Sequence of chain 1.A:
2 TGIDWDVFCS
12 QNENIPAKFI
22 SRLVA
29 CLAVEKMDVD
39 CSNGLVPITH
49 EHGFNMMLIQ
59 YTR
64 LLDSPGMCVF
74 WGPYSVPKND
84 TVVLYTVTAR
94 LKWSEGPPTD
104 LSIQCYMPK

A small-molecule ligand and the protein it binds are described below.
Small molecule (SMILES): CC(=O)N[C@@H]1[C@@H](O)[C@H](O)[C@@H](CO)O[C@H]1O

Binding-site contacts:
Ligand atom O5 contacts residue ASN82 of chain 1.A at 2.0 Å (h-bond).
Ligand atom C8 contacts residue TYR109 of chain 1.A at 3.7 Å (hydrophobic).
Ligand atom C2 contacts residue ASN82 of chain 1.A at 2.4 Å.
Ligand atom N2 contacts residue ASN82 of chain 1.A at 3.2 Å (h-bond).
Ligand atom C1 contacts residue THR84 of chain 1.A at 4.1 Å.
Ligand atom C3 contacts residue ASN82 of chain 1.A at 3.7 Å.
Ligand atom C7 contacts residue VAL85 of chain 1.A at 4.2 Å (hydrophobic).
Ligand atom C7 contacts residue TYR109 of chain 1.A at 4.1 Å (hydrophobic).
Ligand atom C5 contacts residue ASN82 of chain 1.A at 3.4 Å.
Ligand atom O6 contacts residue ASN82 of chain 1.A at 4.2 Å.
Ligand atom O5 contacts residue VAL85 of chain 1.A at 4.4 Å.
Ligand atom O7 contacts residue VAL85 of chain 1.A at 4.4 Å.
Ligand atom C6 contacts residue ASN82 of chain 1.A at 4.3 Å.
Ligand atom C1 contacts residue ASN82 of chain 1.A at 1.4 Å.
Ligand atom C7 contacts residue ASN82 of chain 1.A at 4.5 Å.
Ligand atom N2 contacts residue VAL85 of chain 1.A at 3.8 Å.
Ligand atom O7 contacts residue TYR109 of chain 1.A at 3.9 Å.
Ligand atom C8 contacts residue VAL79 of chain 1.A at 3.8 Å (hydrophobic).
Ligand atom C4 contacts residue ASN82 of chain 1.A at 3.9 Å.
Ligand atom C1 contacts residue VAL85 of chain 1.A at 4.4 Å (hydrophobic).
Ligand atom O6 contacts residue THR84 of chain 1.A at 4.1 Å.
Ligand atom C2 contacts residue VAL85 of chain 1.A at 3.8 Å (hydrophobic).
Ligand atom O5 contacts residue THR84 of chain 1.A at 3.5 Å (h-bond).